Sequence of chain 3.A:
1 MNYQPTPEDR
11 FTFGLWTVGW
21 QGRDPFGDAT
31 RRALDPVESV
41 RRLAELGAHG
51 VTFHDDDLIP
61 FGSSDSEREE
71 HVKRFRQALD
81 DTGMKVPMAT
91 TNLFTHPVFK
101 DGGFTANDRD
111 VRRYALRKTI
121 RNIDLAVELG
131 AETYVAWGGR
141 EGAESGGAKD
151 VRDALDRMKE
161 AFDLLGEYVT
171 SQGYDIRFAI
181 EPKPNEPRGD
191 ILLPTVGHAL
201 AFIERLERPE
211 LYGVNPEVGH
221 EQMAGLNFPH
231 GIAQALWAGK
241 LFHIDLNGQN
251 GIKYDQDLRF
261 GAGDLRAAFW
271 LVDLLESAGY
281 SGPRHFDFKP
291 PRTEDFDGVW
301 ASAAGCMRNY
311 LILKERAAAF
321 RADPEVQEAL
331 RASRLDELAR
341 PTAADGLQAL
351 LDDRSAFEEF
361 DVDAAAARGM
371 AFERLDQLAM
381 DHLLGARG

A small-molecule ligand and the protein it binds are described below.
Small molecule (SMILES): OC[C@]1(O)OC[C@H](O)[C@@H]1O

Binding-site contacts:
Ligand atom C3 contacts residue GLU181 of chain 3.A at 3.5 Å.
Ligand atom C4 contacts residue THR90 of chain 3.A at 4.2 Å.
Ligand atom O1 contacts residue GLU181 of chain 3.A at 2.8 Å (salt-bridge).
Ligand atom C1 contacts residue NI1 of chain 3.C at 3.4 Å.
Ligand atom O1 contacts residue NI1 of chain 3.C at 2.2 Å (h-bond).
Ligand atom C5 contacts residue TRP137 of chain 3.A at 3.5 Å (hydrophobic).
Ligand atom O1 contacts residue ASP287 of chain 3.A at 2.8 Å (salt-bridge).
Ligand atom O3 contacts residue NI1 of chain 3.C at 2.1 Å (h-bond).
Ligand atom C1 contacts residue NI1 of chain 3.B at 3.5 Å.
Ligand atom O3 contacts residue ASP245 of chain 3.A at 3.0 Å (salt-bridge).
Ligand atom O5 contacts residue HIS54 of chain 3.A at 3.2 Å (h-bond).
Ligand atom O2 contacts residue ASP287 of chain 3.A at 2.7 Å (salt-bridge).
Ligand atom O5 contacts residue TRP137 of chain 3.A at 3.7 Å.
Ligand atom C5 contacts residue PHE94 of chain 3.A at 4.0 Å (hydrophobic).
Ligand atom C2 contacts residue ASP287 of chain 3.A at 3.3 Å.
Ligand atom C2 contacts residue TRP16 of chain 3.A at 4.2 Å (hydrophobic).
Ligand atom C4 contacts residue HIS54 of chain 3.A at 3.4 Å.
Ligand atom C5 contacts residue HIS54 of chain 3.A at 3.0 Å.
Ligand atom O4 contacts residue GLU181 of chain 3.A at 2.7 Å (salt-bridge).
Ligand atom O4 contacts residue THR90 of chain 3.A at 4.0 Å.
Ligand atom O1 contacts residue GLU217 of chain 3.A at 3.1 Å (salt-bridge).
Ligand atom O1 contacts residue HIS220 of chain 3.A at 3.4 Å.
Ligand atom O4 contacts residue VAL135 of chain 3.A at 3.4 Å.
Ligand atom C4 contacts residue TRP137 of chain 3.A at 4.2 Å (hydrophobic).
Ligand atom C3 contacts residue ASP245 of chain 3.A at 4.2 Å.
Ligand atom O4 contacts residue TRP137 of chain 3.A at 3.4 Å.
Ligand atom O2 contacts residue NI1 of chain 3.C at 3.9 Å.
Ligand atom C3 contacts residue ASP287 of chain 3.A at 3.2 Å.
Ligand atom C4 contacts residue GLU181 of chain 3.A at 3.7 Å.
Ligand atom O2 contacts residue TRP16 of chain 3.A at 3.1 Å (h-bond).
Ligand atom O1 contacts residue NI1 of chain 3.B at 2.5 Å (h-bond).
Ligand atom C3 contacts residue TRP16 of chain 3.A at 3.7 Å (hydrophobic).
Ligand atom O3 contacts residue GLU181 of chain 3.A at 2.4 Å (salt-bridge).
Ligand atom C1 contacts residue GLU181 of chain 3.A at 3.7 Å.
Ligand atom C2 contacts residue NI1 of chain 3.C at 3.7 Å.
Ligand atom O5 contacts residue PHE94 of chain 3.A at 4.1 Å.
Ligand atom C1 contacts residue ASP287 of chain 3.A at 3.6 Å.
Ligand atom C1 contacts residue TRP137 of chain 3.A at 3.8 Å (hydrophobic).
Ligand atom C3 contacts residue NI1 of chain 3.C at 3.3 Å.
Ligand atom O3 contacts residue ASP287 of chain 3.A at 2.8 Å (salt-bridge).